Sequence of chain 1.B:
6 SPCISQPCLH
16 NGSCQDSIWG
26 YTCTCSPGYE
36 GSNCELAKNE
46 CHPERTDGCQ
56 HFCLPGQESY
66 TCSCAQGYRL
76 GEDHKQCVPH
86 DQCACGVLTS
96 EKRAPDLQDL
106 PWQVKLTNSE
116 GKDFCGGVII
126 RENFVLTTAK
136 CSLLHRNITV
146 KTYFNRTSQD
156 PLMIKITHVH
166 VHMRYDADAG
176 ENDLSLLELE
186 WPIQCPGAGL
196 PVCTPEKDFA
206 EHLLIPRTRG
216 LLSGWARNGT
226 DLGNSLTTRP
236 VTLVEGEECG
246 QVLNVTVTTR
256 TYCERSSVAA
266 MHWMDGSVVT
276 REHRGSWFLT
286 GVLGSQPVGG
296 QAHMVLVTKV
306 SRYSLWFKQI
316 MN

Binding-site contacts:
Ligand atom C2 contacts residue ASN142 of chain 1.B at 2.8 Å.
Ligand atom O6 contacts residue LYS160 of chain 1.B at 3.5 Å.
Ligand atom C1 contacts residue ASN142 of chain 1.B at 1.4 Å.
Ligand atom N2 contacts residue SER114 of chain 1.B at 3.8 Å.
Ligand atom C8 contacts residue SER114 of chain 1.B at 3.2 Å.
Ligand atom O7 contacts residue SER114 of chain 1.B at 4.2 Å.
Ligand atom C2 contacts residue SER114 of chain 1.B at 4.4 Å.
Ligand atom C3 contacts residue ASN142 of chain 1.B at 4.0 Å.
Ligand atom C7 contacts residue SER114 of chain 1.B at 3.5 Å.
Ligand atom O6 contacts residue ASN142 of chain 1.B at 4.5 Å.
Ligand atom C6 contacts residue ASN142 of chain 1.B at 4.4 Å.
Ligand atom O5 contacts residue ASN142 of chain 1.B at 2.1 Å (h-bond).
Ligand atom C4 contacts residue ASN142 of chain 1.B at 4.2 Å.
Ligand atom N2 contacts residue ASN142 of chain 1.B at 3.4 Å (h-bond).
Ligand atom C5 contacts residue ASN142 of chain 1.B at 3.4 Å.
Ligand atom C7 contacts residue ASN142 of chain 1.B at 3.4 Å.
Ligand atom O7 contacts residue ASN142 of chain 1.B at 3.0 Å (h-bond).
Ligand atom C6 contacts residue LYS160 of chain 1.B at 4.1 Å.

The protein below binds the small molecule below.
Small molecule (SMILES): CC(=O)N[C@@H]1[C@@H](O)[C@H](O)[C@@H](CO)O[C@H]1O